Binding-site contacts:
Ligand atom C7 contacts residue ASN27 of chain 3.O at 4.5 Å.
Ligand atom O5 contacts residue GLN19 of chain 3.O at 3.5 Å (h-bond).
Ligand atom O6 contacts residue ASN27 of chain 3.O at 4.2 Å.
Ligand atom C4 contacts residue ASN27 of chain 3.O at 4.4 Å.
Ligand atom C1 contacts residue GLN19 of chain 3.O at 4.3 Å.
Ligand atom C1 contacts residue ASN27 of chain 3.O at 1.5 Å.
Ligand atom C2 contacts residue ASN27 of chain 3.O at 2.8 Å.
Ligand atom C5 contacts residue ASN27 of chain 3.O at 3.6 Å.
Ligand atom C6 contacts residue ASN27 of chain 3.O at 4.4 Å.
Ligand atom O6 contacts residue GLN19 of chain 3.O at 3.6 Å (h-bond).
Ligand atom C5 contacts residue GLN19 of chain 3.O at 4.3 Å.
Ligand atom N2 contacts residue ASN27 of chain 3.O at 3.3 Å (h-bond).
Ligand atom C6 contacts residue GLN19 of chain 3.O at 3.3 Å.
Ligand atom C3 contacts residue ASN27 of chain 3.O at 4.0 Å.
Ligand atom O5 contacts residue ASN27 of chain 3.O at 2.4 Å (h-bond).
Ligand atom O6 contacts residue ARG314 of chain 3.O at 4.0 Å.

Sequence of chain 3.O:
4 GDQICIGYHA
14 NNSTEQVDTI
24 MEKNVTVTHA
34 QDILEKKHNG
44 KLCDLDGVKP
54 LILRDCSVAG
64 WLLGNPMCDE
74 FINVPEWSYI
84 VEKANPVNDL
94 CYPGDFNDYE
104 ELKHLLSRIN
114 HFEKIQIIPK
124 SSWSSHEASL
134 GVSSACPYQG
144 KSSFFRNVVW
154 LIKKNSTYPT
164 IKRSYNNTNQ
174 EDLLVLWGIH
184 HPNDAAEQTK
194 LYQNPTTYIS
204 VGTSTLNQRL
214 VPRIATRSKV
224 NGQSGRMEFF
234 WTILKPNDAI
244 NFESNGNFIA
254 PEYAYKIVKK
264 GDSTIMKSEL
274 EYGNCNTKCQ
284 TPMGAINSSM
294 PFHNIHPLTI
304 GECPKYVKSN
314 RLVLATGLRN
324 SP

A small-molecule ligand and the protein it binds are described below.
Small molecule (SMILES): CC(=O)N[C@H]1[C@H](O[C@H]2[C@H](O)[C@@H](NC(C)=O)CO[C@@H]2CO)O[C@H](CO)[C@@H](O)[C@@H]1O